The small molecule below binds the protein below.
Small molecule (SMILES): CC(=O)N[C@@H]1[C@@H](O)[C@H](O)[C@@H](CO)O[C@H]1O

Sequence of chain 1.J:
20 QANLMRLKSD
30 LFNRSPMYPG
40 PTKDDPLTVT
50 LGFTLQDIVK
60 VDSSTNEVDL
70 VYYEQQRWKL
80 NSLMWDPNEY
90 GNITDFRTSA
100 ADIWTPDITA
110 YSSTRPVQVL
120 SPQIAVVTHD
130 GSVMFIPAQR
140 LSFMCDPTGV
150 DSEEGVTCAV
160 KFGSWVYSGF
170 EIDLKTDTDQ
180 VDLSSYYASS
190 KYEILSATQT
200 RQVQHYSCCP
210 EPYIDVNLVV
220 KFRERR

Binding-site contacts:
Ligand atom C1 contacts residue ASN91 of chain 1.J at 1.4 Å.
Ligand atom O7 contacts residue ASN91 of chain 1.J at 3.3 Å (h-bond).
Ligand atom C7 contacts residue GLY90 of chain 1.J at 4.3 Å.
Ligand atom C5 contacts residue ASN91 of chain 1.J at 3.7 Å.
Ligand atom O5 contacts residue ASN91 of chain 1.J at 2.4 Å (h-bond).
Ligand atom C8 contacts residue ASN91 of chain 1.J at 4.5 Å.
Ligand atom C2 contacts residue ASN91 of chain 1.J at 2.4 Å.
Ligand atom O7 contacts residue GLY90 of chain 1.J at 4.0 Å.
Ligand atom C7 contacts residue ASN91 of chain 1.J at 3.3 Å.
Ligand atom N2 contacts residue ASN91 of chain 1.J at 2.9 Å (h-bond).
Ligand atom C8 contacts residue GLY90 of chain 1.J at 4.2 Å.
Ligand atom C3 contacts residue ASN91 of chain 1.J at 3.7 Å.
Ligand atom C4 contacts residue ASN91 of chain 1.J at 4.2 Å.